Binding-site contacts:
Ligand atom C5 contacts residue ASN337 of chain 1.A at 3.6 Å.
Ligand atom C1 contacts residue LYS336 of chain 1.A at 4.1 Å.
Ligand atom C1 contacts residue ASN337 of chain 1.A at 1.4 Å.
Ligand atom N2 contacts residue ASN337 of chain 1.A at 2.5 Å (h-bond).
Ligand atom O7 contacts residue LYS336 of chain 1.A at 3.5 Å.
Ligand atom C8 contacts residue ASN337 of chain 1.A at 3.0 Å.
Ligand atom O5 contacts residue ASN337 of chain 1.A at 2.4 Å (h-bond).
Ligand atom C4 contacts residue ASN337 of chain 1.A at 4.0 Å.
Ligand atom C3 contacts residue ASN337 of chain 1.A at 3.5 Å.
Ligand atom O7 contacts residue ASN337 of chain 1.A at 4.0 Å.
Ligand atom C2 contacts residue ASN337 of chain 1.A at 2.0 Å.
Ligand atom C8 contacts residue LYS311 of chain 1.A at 4.1 Å.
Ligand atom O3 contacts residue ASN337 of chain 1.A at 4.4 Å.
Ligand atom C7 contacts residue LYS336 of chain 1.A at 3.8 Å.
Ligand atom C7 contacts residue ASN337 of chain 1.A at 3.0 Å.
Ligand atom N2 contacts residue LYS336 of chain 1.A at 3.7 Å.

The small molecule below binds the protein below.
Small molecule (SMILES): CC(=O)N[C@@H]1[C@@H](O)[C@H](O)[C@@H](CO)O[C@H]1O

Sequence of chain 1.A:
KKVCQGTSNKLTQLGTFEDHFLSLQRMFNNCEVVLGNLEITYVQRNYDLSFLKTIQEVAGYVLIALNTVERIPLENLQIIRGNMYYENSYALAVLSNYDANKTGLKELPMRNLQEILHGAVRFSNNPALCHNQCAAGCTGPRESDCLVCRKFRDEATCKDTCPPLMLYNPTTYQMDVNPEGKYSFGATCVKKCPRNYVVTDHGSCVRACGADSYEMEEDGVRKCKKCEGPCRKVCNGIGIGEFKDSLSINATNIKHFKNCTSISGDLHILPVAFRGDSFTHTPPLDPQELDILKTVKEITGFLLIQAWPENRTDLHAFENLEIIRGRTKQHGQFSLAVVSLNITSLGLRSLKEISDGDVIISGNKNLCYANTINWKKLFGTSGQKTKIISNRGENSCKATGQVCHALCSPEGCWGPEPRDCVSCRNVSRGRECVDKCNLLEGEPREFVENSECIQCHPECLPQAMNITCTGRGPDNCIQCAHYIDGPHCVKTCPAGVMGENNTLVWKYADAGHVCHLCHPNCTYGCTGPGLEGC